Sequence of chain 1.EA:
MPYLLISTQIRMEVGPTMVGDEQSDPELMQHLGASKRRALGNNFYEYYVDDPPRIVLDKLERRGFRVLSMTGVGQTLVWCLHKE

This small molecule binds to this protein.
Small molecule (SMILES): N[C@@H](Cc1ccccc1)C(=O)O

Binding-site contacts:
Ligand atom CB contacts residue ILE13 of chain 1.IA at 3.9 Å (hydrophobic).
Ligand atom CB contacts residue VAL76 of chain 1.EA at 3.4 Å (hydrophobic).
Ligand atom CE1 contacts residue MET15 of chain 1.IA at 3.7 Å (hydrophobic).
Ligand atom CZ contacts residue ILE13 of chain 1.IA at 3.9 Å (hydrophobic).
Ligand atom CD2 contacts residue GLN78 of chain 1.IA at 3.4 Å.
Ligand atom CD2 contacts residue VAL76 of chain 1.EA at 3.5 Å (hydrophobic).
Ligand atom N contacts residue ILE13 of chain 1.IA at 2.8 Å (h-bond).
Ligand atom OXT contacts residue GLN78 of chain 1.EA at 2.9 Å (h-bond).
Ligand atom O contacts residue PRO197 of chain 1.K at 3.5 Å.
Ligand atom CG contacts residue ILE13 of chain 1.IA at 3.4 Å (hydrophobic).
Ligand atom C contacts residue GLN78 of chain 1.IA at 3.8 Å.
Ligand atom C contacts residue THR79 of chain 1.EA at 3.5 Å.
Ligand atom CB contacts residue GLN78 of chain 1.IA at 3.4 Å.
Ligand atom C contacts residue GLY77 of chain 1.EA at 3.9 Å.
Ligand atom CD2 contacts residue ILE13 of chain 1.IA at 3.5 Å (hydrophobic).
Ligand atom N contacts residue GLU195 of chain 1.K at 2.9 Å (salt-bridge).
Ligand atom C contacts residue GLN78 of chain 1.EA at 3.7 Å.
Ligand atom CE1 contacts residue VAL76 of chain 1.EA at 3.9 Å (hydrophobic).
Ligand atom CA contacts residue ILE13 of chain 1.IA at 3.6 Å (hydrophobic).
Ligand atom CE2 contacts residue GLN12 of chain 1.IA at 3.9 Å.
Ligand atom CA contacts residue GLN78 of chain 1.IA at 3.5 Å.
Ligand atom O contacts residue GLN78 of chain 1.IA at 3.0 Å (h-bond).
Ligand atom O contacts residue GLY77 of chain 1.EA at 3.9 Å.
Ligand atom CD1 contacts residue VAL76 of chain 1.EA at 3.6 Å (hydrophobic).
Ligand atom O contacts residue GLN78 of chain 1.EA at 3.9 Å.
Ligand atom OXT contacts residue THR79 of chain 1.EA at 2.7 Å (h-bond).
Ligand atom OXT contacts residue VAL76 of chain 1.EA at 3.4 Å (h-bond).
Ligand atom CZ contacts residue ARG14 of chain 1.IA at 3.8 Å.
Ligand atom C contacts residue VAL76 of chain 1.EA at 3.9 Å (hydrophobic).
Ligand atom CD1 contacts residue ILE13 of chain 1.IA at 3.5 Å (hydrophobic).
Ligand atom CE1 contacts residue ILE13 of chain 1.IA at 3.8 Å (hydrophobic).
Ligand atom CE2 contacts residue ILE13 of chain 1.IA at 3.4 Å (hydrophobic).
Ligand atom CG contacts residue VAL76 of chain 1.EA at 3.6 Å (hydrophobic).
Ligand atom CZ contacts residue LEU80 of chain 1.IA at 3.8 Å (hydrophobic).
Ligand atom CZ contacts residue MET15 of chain 1.IA at 3.7 Å (hydrophobic).
Ligand atom N contacts residue GLN78 of chain 1.IA at 2.9 Å (h-bond).
Ligand atom O contacts residue GLU195 of chain 1.K at 3.8 Å.
Ligand atom CA contacts residue THR79 of chain 1.EA at 3.5 Å.
Ligand atom CE2 contacts residue GLN78 of chain 1.IA at 3.5 Å.
Ligand atom OXT contacts residue GLY77 of chain 1.EA at 3.8 Å.

Sequence of chain 1.K:
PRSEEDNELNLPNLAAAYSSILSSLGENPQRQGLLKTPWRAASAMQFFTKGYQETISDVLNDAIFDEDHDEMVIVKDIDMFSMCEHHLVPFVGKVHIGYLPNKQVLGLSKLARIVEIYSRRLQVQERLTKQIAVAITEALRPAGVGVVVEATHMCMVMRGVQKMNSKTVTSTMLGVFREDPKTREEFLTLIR

Sequence of chain 1.IA:
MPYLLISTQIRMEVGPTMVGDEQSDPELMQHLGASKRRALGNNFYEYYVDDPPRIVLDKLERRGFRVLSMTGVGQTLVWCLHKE